Sequence of chain 1.B:
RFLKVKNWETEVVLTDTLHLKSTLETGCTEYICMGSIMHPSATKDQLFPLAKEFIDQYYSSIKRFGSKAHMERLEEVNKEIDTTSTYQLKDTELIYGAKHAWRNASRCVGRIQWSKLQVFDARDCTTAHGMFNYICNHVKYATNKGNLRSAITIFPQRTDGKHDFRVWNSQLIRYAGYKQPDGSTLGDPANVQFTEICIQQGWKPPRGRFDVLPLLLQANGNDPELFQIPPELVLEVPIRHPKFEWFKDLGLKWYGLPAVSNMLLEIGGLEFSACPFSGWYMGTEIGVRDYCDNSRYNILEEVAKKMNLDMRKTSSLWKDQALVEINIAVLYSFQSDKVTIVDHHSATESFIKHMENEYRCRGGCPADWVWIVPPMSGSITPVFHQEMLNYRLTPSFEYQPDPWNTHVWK

Binding-site contacts:
Ligand atom C02 contacts residue GLU296 of chain 1.B at 3.5 Å.
Ligand atom N02 contacts residue TYR292 of chain 1.B at 3.7 Å.
Ligand atom F13 contacts residue ARG185 of chain 1.B at 3.5 Å.
Ligand atom C25 contacts residue TRP382 of chain 1.B at 3.7 Å (hydrophobic).
Ligand atom C16 contacts residue GLN182 of chain 1.B at 3.7 Å.
Ligand atom C08 contacts residue VAL271 of chain 1.B at 3.9 Å (hydrophobic).
Ligand atom C02 contacts residue TRP291 of chain 1.B at 3.7 Å (hydrophobic).
Ligand atom C09 contacts residue GLU296 of chain 1.B at 3.9 Å.
Ligand atom C08 contacts residue HEM1 of chain 1.I at 3.7 Å.
Ligand atom C17 contacts residue GLN182 of chain 1.B at 3.4 Å.
Ligand atom F13 contacts residue GLN182 of chain 1.B at 3.9 Å.
Ligand atom C13 contacts residue GLN182 of chain 1.B at 3.4 Å.
Ligand atom C03 contacts residue PRO269 of chain 1.B at 3.9 Å (hydrophobic).
Ligand atom C06 contacts residue GLU296 of chain 1.B at 3.5 Å.
Ligand atom C07 contacts residue HEM1 of chain 1.I at 3.3 Å.
Ligand atom F13 contacts residue TYR266 of chain 1.B at 2.7 Å.
Ligand atom C07 contacts residue GLY290 of chain 1.B at 3.7 Å.
Ligand atom N02 contacts residue TRP291 of chain 1.B at 2.8 Å (h-bond).
Ligand atom C14 contacts residue ARG185 of chain 1.B at 3.7 Å.
Ligand atom C07 contacts residue PHE288 of chain 1.B at 3.6 Å (hydrophobic).
Ligand atom N02 contacts residue GLU296 of chain 1.B at 2.6 Å (salt-bridge).
Ligand atom C05 contacts residue VAL271 of chain 1.B at 3.7 Å (hydrophobic).
Ligand atom F13 contacts residue TYR292 of chain 1.B at 3.9 Å.
Ligand atom N21 contacts residue H4B1 of chain 1.J at 3.5 Å (h-bond).
Ligand atom C02 contacts residue HEM1 of chain 1.I at 3.6 Å.
Ligand atom C12 contacts residue GLN182 of chain 1.B at 3.6 Å.
Ligand atom C02 contacts residue PRO269 of chain 1.B at 3.9 Å (hydrophobic).
Ligand atom C25 contacts residue MET40 of chain 1.B at 3.8 Å (hydrophobic).
Ligand atom C25 contacts residue H4B1 of chain 1.J at 3.8 Å.
Ligand atom C14 contacts residue GLN182 of chain 1.B at 3.3 Å.
Ligand atom C16 contacts residue HEM1 of chain 1.I at 3.9 Å.
Ligand atom N02 contacts residue HEM1 of chain 1.I at 3.4 Å.
Ligand atom C04 contacts residue HEM1 of chain 1.I at 3.9 Å.
Ligand atom C08 contacts residue GLU296 of chain 1.B at 3.5 Å.
Ligand atom C12 contacts residue TYR292 of chain 1.B at 3.8 Å (hydrophobic).
Ligand atom C18 contacts residue HEM1 of chain 1.I at 3.6 Å.
Ligand atom C15 contacts residue GLN182 of chain 1.B at 3.3 Å.
Ligand atom N01 contacts residue GLU296 of chain 1.B at 2.6 Å (salt-bridge).
Ligand atom C03 contacts residue TRP291 of chain 1.B at 3.9 Å (hydrophobic).
Ligand atom C03 contacts residue HEM1 of chain 1.I at 3.3 Å.

A protein and the small-molecule ligand that binds it are described below.
Small molecule (SMILES): Cc1cc(N)nc(CCc2cc(F)cc(CC[C@@H]3CCCN3)c2)c1